Sequence of chain 2.A:
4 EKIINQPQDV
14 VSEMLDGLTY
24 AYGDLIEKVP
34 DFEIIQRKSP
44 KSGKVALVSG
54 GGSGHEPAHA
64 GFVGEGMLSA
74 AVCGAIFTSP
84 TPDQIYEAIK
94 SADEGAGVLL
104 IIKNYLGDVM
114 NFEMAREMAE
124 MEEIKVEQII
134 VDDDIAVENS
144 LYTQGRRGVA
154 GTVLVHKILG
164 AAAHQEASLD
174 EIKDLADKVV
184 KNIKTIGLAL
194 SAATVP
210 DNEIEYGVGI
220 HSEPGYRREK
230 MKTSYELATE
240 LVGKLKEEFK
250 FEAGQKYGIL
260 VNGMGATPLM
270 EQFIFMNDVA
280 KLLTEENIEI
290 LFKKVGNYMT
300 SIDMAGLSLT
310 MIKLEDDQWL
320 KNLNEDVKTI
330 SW

A protein and the small-molecule ligand that binds it are described below.
Small molecule (SMILES): O=C(CO)CO

Binding-site contacts:
Ligand atom O2 contacts residue GLY54 of chain 2.A at 4.5 Å.
Ligand atom C1 contacts residue PHE80 of chain 2.A at 3.5 Å (hydrophobic).
Ligand atom C3 contacts residue GLY55 of chain 2.A at 3.9 Å.
Ligand atom C2 contacts residue HIS58 of chain 2.A at 3.4 Å.
Ligand atom C1 contacts residue ASP111 of chain 2.A at 3.4 Å.
Ligand atom O3 contacts residue HIS58 of chain 2.A at 4.1 Å.
Ligand atom O2 contacts residue HIS220 of chain 2.A at 2.4 Å (h-bond).
Ligand atom C3 contacts residue LYS106 of chain 2.A at 3.8 Å.
Ligand atom C3 contacts residue HIS220 of chain 2.A at 2.4 Å.
Ligand atom O3 contacts residue GLY54 of chain 2.A at 3.2 Å.
Ligand atom O1 contacts residue ASP111 of chain 2.A at 2.5 Å (salt-bridge).
Ligand atom O3 contacts residue HIS220 of chain 2.A at 3.6 Å.
Ligand atom C1 contacts residue SER82 of chain 2.A at 3.9 Å.
Ligand atom C2 contacts residue HIS220 of chain 2.A at 1.5 Å.
Ligand atom C3 contacts residue TYR108 of chain 2.A at 4.1 Å (hydrophobic).
Ligand atom O3 contacts residue GLY55 of chain 2.A at 2.8 Å (h-bond).
Ligand atom O2 contacts residue HIS58 of chain 2.A at 2.5 Å (h-bond).
Ligand atom C3 contacts residue ILE219 of chain 2.A at 4.4 Å (hydrophobic).
Ligand atom C3 contacts residue ASP111 of chain 2.A at 3.5 Å.
Ligand atom O2 contacts residue PHE80 of chain 2.A at 3.3 Å.
Ligand atom C3 contacts residue HIS58 of chain 2.A at 3.6 Å.
Ligand atom C2 contacts residue PHE80 of chain 2.A at 4.1 Å (hydrophobic).
Ligand atom O1 contacts residue PHE80 of chain 2.A at 4.5 Å.
Ligand atom O2 contacts residue GLY55 of chain 2.A at 3.1 Å.
Ligand atom C1 contacts residue GLY55 of chain 2.A at 3.9 Å.
Ligand atom O1 contacts residue HIS220 of chain 2.A at 2.8 Å (h-bond).
Ligand atom O1 contacts residue TYR108 of chain 2.A at 3.9 Å.
Ligand atom C1 contacts residue THR81 of chain 2.A at 3.9 Å.
Ligand atom O3 contacts residue ASP111 of chain 2.A at 2.7 Å (salt-bridge).
Ligand atom C2 contacts residue ASP111 of chain 2.A at 4.3 Å.
Ligand atom O2 contacts residue THR81 of chain 2.A at 3.9 Å.
Ligand atom C1 contacts residue HIS220 of chain 2.A at 2.5 Å.
Ligand atom O1 contacts residue SER82 of chain 2.A at 4.5 Å.
Ligand atom C2 contacts residue GLY55 of chain 2.A at 3.9 Å.
Ligand atom O3 contacts residue LYS106 of chain 2.A at 3.3 Å (salt-bridge).